Sequence of chain 1.A:
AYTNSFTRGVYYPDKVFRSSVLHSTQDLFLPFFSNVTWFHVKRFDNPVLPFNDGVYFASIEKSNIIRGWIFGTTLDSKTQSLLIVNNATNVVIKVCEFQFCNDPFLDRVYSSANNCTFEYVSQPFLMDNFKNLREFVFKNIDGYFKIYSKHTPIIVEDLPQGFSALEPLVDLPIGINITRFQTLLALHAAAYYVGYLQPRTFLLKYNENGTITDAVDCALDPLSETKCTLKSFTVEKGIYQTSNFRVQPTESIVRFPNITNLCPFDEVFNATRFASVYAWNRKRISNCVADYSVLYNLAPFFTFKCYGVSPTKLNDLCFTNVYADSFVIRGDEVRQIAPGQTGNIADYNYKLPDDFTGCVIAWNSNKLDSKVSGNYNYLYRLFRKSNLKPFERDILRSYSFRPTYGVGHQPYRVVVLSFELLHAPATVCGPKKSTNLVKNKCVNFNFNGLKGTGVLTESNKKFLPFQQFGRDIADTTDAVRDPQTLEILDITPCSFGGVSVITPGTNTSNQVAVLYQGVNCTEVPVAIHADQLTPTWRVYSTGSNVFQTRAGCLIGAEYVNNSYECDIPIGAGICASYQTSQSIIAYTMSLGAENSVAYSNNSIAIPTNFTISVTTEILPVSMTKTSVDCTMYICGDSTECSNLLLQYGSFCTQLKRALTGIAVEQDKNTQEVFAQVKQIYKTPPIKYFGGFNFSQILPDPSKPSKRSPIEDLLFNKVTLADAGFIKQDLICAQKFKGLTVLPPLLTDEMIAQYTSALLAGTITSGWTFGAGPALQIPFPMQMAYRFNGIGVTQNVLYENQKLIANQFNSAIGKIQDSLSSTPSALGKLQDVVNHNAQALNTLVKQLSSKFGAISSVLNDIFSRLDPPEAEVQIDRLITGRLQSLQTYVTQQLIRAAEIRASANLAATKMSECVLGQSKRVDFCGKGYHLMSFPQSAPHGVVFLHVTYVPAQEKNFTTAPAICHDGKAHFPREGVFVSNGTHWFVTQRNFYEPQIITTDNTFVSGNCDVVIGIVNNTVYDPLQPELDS

Binding-site contacts:
Ligand atom C7 contacts residue ASN1131 of chain 1.A at 3.4 Å.
Ligand atom C3 contacts residue ASN1131 of chain 1.A at 3.8 Å.
Ligand atom O7 contacts residue ASN1131 of chain 1.A at 3.5 Å (h-bond).
Ligand atom C2 contacts residue ASN1131 of chain 1.A at 2.4 Å.
Ligand atom N2 contacts residue ASN1131 of chain 1.A at 2.9 Å (h-bond).
Ligand atom C4 contacts residue ASN1131 of chain 1.A at 4.2 Å.
Ligand atom C5 contacts residue ASN1131 of chain 1.A at 3.7 Å.
Ligand atom C1 contacts residue ASN1131 of chain 1.A at 1.4 Å.
Ligand atom C8 contacts residue ASN1131 of chain 1.A at 4.5 Å.
Ligand atom C8 contacts residue ILE1129 of chain 1.A at 4.4 Å (hydrophobic).
Ligand atom O5 contacts residue ASN1131 of chain 1.A at 2.4 Å (h-bond).

This small molecule binds to this protein.
Small molecule (SMILES): CC(=O)N[C@@H]1[C@@H](O)[C@H](O)[C@@H](CO)O[C@H]1O